A protein and the small-molecule ligand that binds it are described below.
Small molecule (SMILES): CC(=O)N[C@@H]1[C@@H](O)[C@H](O)[C@@H](CO)O[C@H]1O

Binding-site contacts:
Ligand atom C5 contacts residue ASN155 of chain 1.B at 3.6 Å.
Ligand atom O7 contacts residue ALA130 of chain 1.B at 4.4 Å.
Ligand atom O5 contacts residue ASN155 of chain 1.B at 2.2 Å (h-bond).
Ligand atom C7 contacts residue ALA130 of chain 1.B at 3.9 Å (hydrophobic).
Ligand atom C8 contacts residue ALA130 of chain 1.B at 3.8 Å (hydrophobic).
Ligand atom C2 contacts residue ASN155 of chain 1.B at 2.4 Å.
Ligand atom N2 contacts residue ALA130 of chain 1.B at 4.2 Å.
Ligand atom C7 contacts residue ALA131 of chain 1.B at 3.9 Å (hydrophobic).
Ligand atom C4 contacts residue ASN155 of chain 1.B at 4.1 Å.
Ligand atom O6 contacts residue ASN155 of chain 1.B at 4.5 Å.
Ligand atom C1 contacts residue ASN155 of chain 1.B at 1.4 Å.
Ligand atom O7 contacts residue ALA131 of chain 1.B at 3.3 Å.
Ligand atom C8 contacts residue ALA131 of chain 1.B at 3.9 Å (hydrophobic).
Ligand atom C7 contacts residue ASN155 of chain 1.B at 3.6 Å.
Ligand atom O7 contacts residue ASN155 of chain 1.B at 3.9 Å.
Ligand atom N2 contacts residue ASN155 of chain 1.B at 2.9 Å (h-bond).
Ligand atom C3 contacts residue ASN155 of chain 1.B at 3.7 Å.

Sequence of chain 1.B:
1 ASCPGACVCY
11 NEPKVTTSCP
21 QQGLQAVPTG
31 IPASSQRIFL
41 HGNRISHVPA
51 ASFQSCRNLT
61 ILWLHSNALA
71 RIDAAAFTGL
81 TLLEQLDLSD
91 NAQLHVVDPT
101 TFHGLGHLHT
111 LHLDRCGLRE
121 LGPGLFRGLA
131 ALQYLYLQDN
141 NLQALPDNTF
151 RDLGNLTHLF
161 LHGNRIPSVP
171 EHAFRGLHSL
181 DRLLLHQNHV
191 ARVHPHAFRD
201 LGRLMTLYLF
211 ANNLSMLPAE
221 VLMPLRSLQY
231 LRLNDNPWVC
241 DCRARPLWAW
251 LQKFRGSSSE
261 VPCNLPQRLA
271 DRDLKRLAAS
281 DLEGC